This small molecule binds to this protein.
Small molecule (SMILES): C[C@H](Oc1cccc2ccccc12)C(=O)Nc1ccc2oc(-c3ccncc3)nc2c1

Binding-site contacts:
Ligand atom C7 contacts residue PRO51 of chain 1.C at 3.6 Å (hydrophobic).
Ligand atom N2 contacts residue SER154 of chain 2.B at 3.4 Å.
Ligand atom C6 contacts residue VAL49 of chain 1.C at 3.2 Å (hydrophobic).
Ligand atom C45 contacts residue MET288 of chain 2.B at 3.4 Å (hydrophobic).
Ligand atom C12 contacts residue ALA338 of chain 1.C at 3.4 Å (hydrophobic).
Ligand atom C5 contacts residue VAL49 of chain 1.C at 3.3 Å (hydrophobic).
Ligand atom C15 contacts residue MET294 of chain 2.B at 3.6 Å (hydrophobic).
Ligand atom C11 contacts residue GLU313 of chain 2.B at 3.2 Å.
Ligand atom C19 contacts residue IMP1 of chain 2.L at 3.5 Å.
Ligand atom C17 contacts residue ALA150 of chain 2.B at 3.8 Å (hydrophobic).
Ligand atom C1 contacts residue PRO51 of chain 1.C at 3.8 Å (hydrophobic).
Ligand atom C9 contacts residue ALA150 of chain 2.B at 3.6 Å (hydrophobic).
Ligand atom C46 contacts residue GLY289 of chain 2.B at 3.8 Å.
Ligand atom C12 contacts residue PRO51 of chain 1.C at 3.7 Å (hydrophobic).
Ligand atom C4 contacts residue SER154 of chain 2.B at 3.6 Å.
Ligand atom C6 contacts residue GLY341 of chain 1.C at 3.8 Å.
Ligand atom C4 contacts residue LEU50 of chain 1.C at 3.5 Å (hydrophobic).
Ligand atom N2 contacts residue SER47 of chain 1.C at 3.7 Å.
Ligand atom C20 contacts residue IMP1 of chain 2.L at 3.9 Å.
Ligand atom C44 contacts residue MET288 of chain 2.B at 3.8 Å (hydrophobic).
Ligand atom C17 contacts residue GLU313 of chain 2.B at 3.5 Å.
Ligand atom C18 contacts residue IMP1 of chain 2.L at 3.5 Å.
Ligand atom C3 contacts residue LEU50 of chain 1.C at 3.7 Å (hydrophobic).
Ligand atom C14 contacts residue GLU313 of chain 2.B at 3.9 Å.
Ligand atom O1 contacts residue PRO51 of chain 1.C at 3.7 Å.
Ligand atom C10 contacts residue ALA150 of chain 2.B at 3.8 Å (hydrophobic).
Ligand atom N2 contacts residue LEU50 of chain 1.C at 3.9 Å.
Ligand atom C12 contacts residue TYR342 of chain 1.C at 3.5 Å (hydrophobic).
Ligand atom O1 contacts residue GLY341 of chain 1.C at 3.8 Å.
Ligand atom C5 contacts residue SER47 of chain 1.C at 3.0 Å.
Ligand atom C10 contacts residue GLU313 of chain 2.B at 3.7 Å.
Ligand atom C18 contacts residue ALA150 of chain 2.B at 3.7 Å (hydrophobic).
Ligand atom C18 contacts residue TYR342 of chain 1.C at 3.6 Å (hydrophobic).
Ligand atom C11 contacts residue TYR342 of chain 1.C at 3.4 Å (hydrophobic).
Ligand atom O3 contacts residue GLY289 of chain 2.B at 3.6 Å.
Ligand atom C6 contacts residue SER47 of chain 1.C at 3.3 Å.
Ligand atom O2 contacts residue ALA150 of chain 2.B at 3.6 Å.
Ligand atom C17 contacts residue TYR342 of chain 1.C at 3.8 Å (hydrophobic).
Ligand atom N3 contacts residue GLU313 of chain 2.B at 3.2 Å (salt-bridge).
Ligand atom C15 contacts residue LEU310 of chain 2.B at 3.6 Å (hydrophobic).

Sequence of chain 2.B:
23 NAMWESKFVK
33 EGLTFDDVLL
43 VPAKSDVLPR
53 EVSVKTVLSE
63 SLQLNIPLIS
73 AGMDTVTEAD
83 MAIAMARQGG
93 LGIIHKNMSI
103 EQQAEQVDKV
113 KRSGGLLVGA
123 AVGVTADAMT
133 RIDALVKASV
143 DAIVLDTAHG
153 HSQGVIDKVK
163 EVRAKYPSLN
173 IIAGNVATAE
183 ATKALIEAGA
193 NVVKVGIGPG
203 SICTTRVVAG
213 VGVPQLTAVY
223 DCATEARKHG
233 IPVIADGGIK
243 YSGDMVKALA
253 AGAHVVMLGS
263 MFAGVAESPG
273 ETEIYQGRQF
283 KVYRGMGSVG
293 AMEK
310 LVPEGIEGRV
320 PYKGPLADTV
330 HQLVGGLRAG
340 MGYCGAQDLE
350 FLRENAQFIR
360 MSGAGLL

Sequence of chain 1.C:
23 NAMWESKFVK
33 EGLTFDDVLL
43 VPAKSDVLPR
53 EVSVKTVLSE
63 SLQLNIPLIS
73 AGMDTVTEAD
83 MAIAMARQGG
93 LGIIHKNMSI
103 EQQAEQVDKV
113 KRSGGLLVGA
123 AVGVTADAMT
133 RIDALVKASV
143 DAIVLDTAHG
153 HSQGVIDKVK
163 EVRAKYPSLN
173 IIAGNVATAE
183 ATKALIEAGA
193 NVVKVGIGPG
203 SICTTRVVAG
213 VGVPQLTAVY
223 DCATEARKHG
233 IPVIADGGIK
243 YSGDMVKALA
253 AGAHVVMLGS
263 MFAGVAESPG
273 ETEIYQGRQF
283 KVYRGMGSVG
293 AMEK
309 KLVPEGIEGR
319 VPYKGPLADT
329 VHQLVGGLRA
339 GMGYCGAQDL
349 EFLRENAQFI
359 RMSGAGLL